Binding-site contacts:
Ligand atom C4 contacts residue PRO422 of chain 1.SA at 4.2 Å (hydrophobic).
Ligand atom C5 contacts residue PRO422 of chain 1.SA at 4.0 Å (hydrophobic).
Ligand atom C5 contacts residue PRO201 of chain 1.SA at 4.0 Å (hydrophobic).
Ligand atom P contacts residue PHE420 of chain 1.SA at 4.2 Å.
Ligand atom N7 contacts residue PRO201 of chain 1.SA at 4.1 Å.
Ligand atom C5' contacts residue HIS421 of chain 1.SA at 3.7 Å.
Ligand atom C2 contacts residue VAL200 of chain 1.SA at 4.4 Å (hydrophobic).
Ligand atom N7 contacts residue SER423 of chain 1.SA at 4.0 Å.
Ligand atom N7 contacts residue HIS421 of chain 1.SA at 4.0 Å.
Ligand atom O1P contacts residue HIS419 of chain 1.SA at 4.3 Å.
Ligand atom N3 contacts residue PRO422 of chain 1.SA at 4.4 Å.
Ligand atom N6 contacts residue GLY430 of chain 1.SA at 3.0 Å (h-bond).
Ligand atom O5' contacts residue HIS421 of chain 1.SA at 3.0 Å (h-bond).
Ligand atom P contacts residue HIS421 of chain 1.SA at 3.6 Å.
Ligand atom O5' contacts residue PRO422 of chain 1.SA at 3.8 Å.
Ligand atom O5' contacts residue PHE420 of chain 1.SA at 4.2 Å.
Ligand atom C3' contacts residue PRO422 of chain 1.SA at 3.7 Å (hydrophobic).
Ligand atom C2 contacts residue GLY430 of chain 1.SA at 3.6 Å.
Ligand atom O1P contacts residue HIS421 of chain 1.SA at 4.1 Å.
Ligand atom C6 contacts residue SER423 of chain 1.SA at 4.2 Å.
Ligand atom N9 contacts residue PRO201 of chain 1.SA at 3.8 Å.
Ligand atom N1 contacts residue PRO422 of chain 1.SA at 3.6 Å.
Ligand atom C4 contacts residue PRO201 of chain 1.SA at 3.9 Å (hydrophobic).
Ligand atom C6 contacts residue GLY430 of chain 1.SA at 3.9 Å.
Ligand atom N1 contacts residue VAL200 of chain 1.SA at 3.9 Å.
Ligand atom N3 contacts residue PRO201 of chain 1.SA at 4.0 Å.
Ligand atom C6 contacts residue PRO422 of chain 1.SA at 3.4 Å (hydrophobic).
Ligand atom N6 contacts residue PHE429 of chain 1.SA at 4.1 Å.
Ligand atom C2 contacts residue PRO201 of chain 1.SA at 4.2 Å (hydrophobic).
Ligand atom C6 contacts residue VAL200 of chain 1.SA at 4.2 Å (hydrophobic).
Ligand atom C1' contacts residue PRO201 of chain 1.SA at 4.3 Å (hydrophobic).
Ligand atom C8 contacts residue HIS421 of chain 1.SA at 3.8 Å.
Ligand atom N6 contacts residue SER423 of chain 1.SA at 3.5 Å.
Ligand atom O4' contacts residue HIS421 of chain 1.SA at 4.2 Å.
Ligand atom N9 contacts residue PRO422 of chain 1.SA at 4.3 Å.
Ligand atom N6 contacts residue PRO422 of chain 1.SA at 3.2 Å (h-bond).
Ligand atom C6 contacts residue PRO201 of chain 1.SA at 4.3 Å (hydrophobic).
Ligand atom N6 contacts residue PRO424 of chain 1.SA at 4.1 Å.
Ligand atom N1 contacts residue GLY430 of chain 1.SA at 2.9 Å (h-bond).
Ligand atom C8 contacts residue PRO201 of chain 1.SA at 3.9 Å (hydrophobic).

A protein and the small-molecule ligand that binds it are described below.
Small molecule (SMILES): Nc1ncnc2c1ncn2[C@H]1C[C@H](O)[C@@H](COP(=O)(O)O)O1

Sequence of chain 1.SA:
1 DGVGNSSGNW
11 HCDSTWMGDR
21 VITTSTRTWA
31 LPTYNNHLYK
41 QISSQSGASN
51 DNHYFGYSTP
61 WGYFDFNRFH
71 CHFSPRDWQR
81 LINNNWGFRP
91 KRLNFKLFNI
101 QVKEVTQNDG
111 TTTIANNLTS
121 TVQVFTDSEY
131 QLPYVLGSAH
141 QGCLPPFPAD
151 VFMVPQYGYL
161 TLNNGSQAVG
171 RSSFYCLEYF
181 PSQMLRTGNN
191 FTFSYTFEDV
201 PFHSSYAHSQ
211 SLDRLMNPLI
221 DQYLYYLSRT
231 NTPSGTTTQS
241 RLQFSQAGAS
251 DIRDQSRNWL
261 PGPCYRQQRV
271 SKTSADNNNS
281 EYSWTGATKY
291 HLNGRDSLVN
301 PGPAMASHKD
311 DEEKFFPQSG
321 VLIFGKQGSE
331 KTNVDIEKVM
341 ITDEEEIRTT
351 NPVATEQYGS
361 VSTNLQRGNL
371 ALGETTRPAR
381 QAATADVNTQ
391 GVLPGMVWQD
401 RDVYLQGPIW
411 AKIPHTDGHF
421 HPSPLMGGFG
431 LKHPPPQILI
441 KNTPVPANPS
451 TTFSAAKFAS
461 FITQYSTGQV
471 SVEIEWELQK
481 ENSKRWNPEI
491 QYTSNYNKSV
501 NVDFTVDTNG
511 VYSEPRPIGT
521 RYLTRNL